Sequence of chain 1.G:
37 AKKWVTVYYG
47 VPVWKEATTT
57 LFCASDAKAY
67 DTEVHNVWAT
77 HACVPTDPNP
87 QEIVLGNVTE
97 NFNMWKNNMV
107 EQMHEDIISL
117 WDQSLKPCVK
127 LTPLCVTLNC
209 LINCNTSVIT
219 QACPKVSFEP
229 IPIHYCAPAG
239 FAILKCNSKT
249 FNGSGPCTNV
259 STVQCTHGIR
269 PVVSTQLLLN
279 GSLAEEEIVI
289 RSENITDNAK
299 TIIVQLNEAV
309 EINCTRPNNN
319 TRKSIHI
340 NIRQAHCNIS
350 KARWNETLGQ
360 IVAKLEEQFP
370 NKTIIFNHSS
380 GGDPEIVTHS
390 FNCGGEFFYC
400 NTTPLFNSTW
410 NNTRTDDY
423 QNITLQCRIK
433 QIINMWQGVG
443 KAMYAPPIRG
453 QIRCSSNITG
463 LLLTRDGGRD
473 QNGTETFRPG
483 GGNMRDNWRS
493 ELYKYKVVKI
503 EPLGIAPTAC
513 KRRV

A small-molecule ligand and the protein it binds are described below.
Small molecule (SMILES): CC(=O)N[C@H]1[C@H](O[C@H]2[C@H](O)[C@@H](NC(C)=O)CO[C@@H]2CO)O[C@H](CO)[C@@H](O)[C@@H]1O

Binding-site contacts:
Ligand atom C4 contacts residue ASN311 of chain 1.G at 4.2 Å.
Ligand atom C8 contacts residue GLU309 of chain 1.G at 3.7 Å.
Ligand atom C8 contacts residue NAG2 of chain 1.KA at 3.5 Å.
Ligand atom O6 contacts residue NAG2 of chain 1.JA at 4.1 Å.
Ligand atom C4 contacts residue NAG2 of chain 1.JA at 3.8 Å.
Ligand atom C7 contacts residue NAG2 of chain 1.KA at 3.8 Å.
Ligand atom O7 contacts residue ASN347 of chain 1.G at 4.4 Å.
Ligand atom C1 contacts residue NAG2 of chain 1.JA at 4.2 Å.
Ligand atom N2 contacts residue GLU309 of chain 1.G at 4.1 Å.
Ligand atom C3 contacts residue ASN311 of chain 1.G at 3.6 Å.
Ligand atom C6 contacts residue NAG2 of chain 1.JA at 3.9 Å.
Ligand atom C5 contacts residue NAG2 of chain 1.JA at 3.9 Å.
Ligand atom C8 contacts residue ILE348 of chain 1.G at 3.9 Å (hydrophobic).
Ligand atom O7 contacts residue NAG2 of chain 1.KA at 3.6 Å.
Ligand atom C8 contacts residue ASN347 of chain 1.G at 3.3 Å.
Ligand atom C3 contacts residue NAG2 of chain 1.JA at 4.4 Å.
Ligand atom O7 contacts residue NAG1 of chain 1.JA at 3.6 Å.
Ligand atom O5 contacts residue ARG455 of chain 1.G at 3.6 Å (salt-bridge).
Ligand atom C1 contacts residue ASN311 of chain 1.G at 1.4 Å.
Ligand atom N2 contacts residue ASN311 of chain 1.G at 2.8 Å (h-bond).
Ligand atom C2 contacts residue ASN311 of chain 1.G at 2.3 Å.
Ligand atom C8 contacts residue ASN311 of chain 1.G at 4.3 Å.
Ligand atom C7 contacts residue ASN347 of chain 1.G at 4.2 Å.
Ligand atom C7 contacts residue ASN311 of chain 1.G at 3.2 Å.
Ligand atom O3 contacts residue NAG2 of chain 1.JA at 4.3 Å.
Ligand atom C5 contacts residue ASN311 of chain 1.G at 3.6 Å.
Ligand atom O5 contacts residue NAG2 of chain 1.JA at 3.5 Å.
Ligand atom C8 contacts residue SER349 of chain 1.G at 3.6 Å.
Ligand atom O5 contacts residue ASN311 of chain 1.G at 2.4 Å (h-bond).
Ligand atom C1 contacts residue ARG455 of chain 1.G at 4.2 Å.
Ligand atom O7 contacts residue ASN311 of chain 1.G at 3.4 Å (h-bond).
Ligand atom C2 contacts residue NAG2 of chain 1.JA at 4.5 Å.